Sequence of chain 2.B:
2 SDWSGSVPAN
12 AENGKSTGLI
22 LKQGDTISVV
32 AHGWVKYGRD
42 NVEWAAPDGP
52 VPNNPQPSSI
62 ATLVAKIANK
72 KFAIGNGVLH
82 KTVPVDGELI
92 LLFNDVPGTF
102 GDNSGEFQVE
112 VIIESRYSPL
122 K

Binding-site contacts:
Ligand atom O09 contacts residue TYR38 of chain 2.B at 3.9 Å.
Ligand atom C10 contacts residue TYR38 of chain 2.B at 3.6 Å (hydrophobic).
Ligand atom O13 contacts residue TYR38 of chain 2.B at 3.1 Å (h-bond).
Ligand atom O06 contacts residue GLU44 of chain 2.B at 3.4 Å (salt-bridge).
Ligand atom O16 contacts residue ILE61 of chain 2.B at 3.7 Å.
Ligand atom C08 contacts residue TYR38 of chain 2.B at 3.3 Å (hydrophobic).
Ligand atom C40 contacts residue PRO98 of chain 2.B at 3.9 Å (hydrophobic).
Ligand atom C20 contacts residue VAL97 of chain 2.B at 3.9 Å (hydrophobic).
Ligand atom O09 contacts residue GLY39 of chain 2.B at 3.9 Å.
Ligand atom C05 contacts residue GLU44 of chain 2.B at 3.9 Å.
Ligand atom C15 contacts residue ASP96 of chain 2.B at 3.5 Å.
Ligand atom C15 contacts residue VAL97 of chain 2.B at 3.7 Å (hydrophobic).
Ligand atom O13 contacts residue ASP96 of chain 2.B at 2.6 Å (salt-bridge).
Ligand atom C10 contacts residue CA1 of chain 2.K at 3.2 Å.
Ligand atom C22 contacts residue VAL97 of chain 2.B at 3.8 Å (hydrophobic).
Ligand atom C07 contacts residue TYR38 of chain 2.B at 3.7 Å (hydrophobic).
Ligand atom O11 contacts residue THR100 of chain 2.B at 3.5 Å (h-bond).
Ligand atom O11 contacts residue ASP103 of chain 2.B at 2.6 Å (salt-bridge).
Ligand atom O13 contacts residue THR100 of chain 2.B at 3.5 Å (h-bond).
Ligand atom C08 contacts residue ASP103 of chain 2.B at 3.9 Å.
Ligand atom O13 contacts residue CA1 of chain 2.K at 2.6 Å.
Ligand atom C08 contacts residue GLU44 of chain 2.B at 3.2 Å.
Ligand atom C41 contacts residue PRO98 of chain 2.B at 3.9 Å (hydrophobic).
Ligand atom C08 contacts residue CA1 of chain 2.K at 3.9 Å.
Ligand atom O11 contacts residue CA1 of chain 2.K at 2.2 Å.
Ligand atom C15 contacts residue GLN57 of chain 2.B at 3.7 Å.
Ligand atom O17 contacts residue TYR38 of chain 2.B at 3.5 Å.
Ligand atom C07 contacts residue GLU44 of chain 2.B at 3.1 Å.
Ligand atom C12 contacts residue CA1 of chain 2.K at 3.3 Å.
Ligand atom O09 contacts residue GLU44 of chain 2.B at 2.8 Å (salt-bridge).
Ligand atom C10 contacts residue ASP103 of chain 2.B at 3.7 Å.
Ligand atom C12 contacts residue THR100 of chain 2.B at 3.4 Å.
Ligand atom O11 contacts residue TYR38 of chain 2.B at 3.1 Å (h-bond).
Ligand atom O17 contacts residue GLN57 of chain 2.B at 3.4 Å (h-bond).
Ligand atom C12 contacts residue ASP96 of chain 2.B at 3.5 Å.
Ligand atom C05 contacts residue GLN57 of chain 2.B at 3.8 Å.
Ligand atom C15 contacts residue ILE61 of chain 2.B at 3.7 Å (hydrophobic).
Ligand atom O16 contacts residue GLN57 of chain 2.B at 2.6 Å (h-bond).
Ligand atom C41 contacts residue GLY99 of chain 2.B at 3.4 Å.
Ligand atom O09 contacts residue ASP103 of chain 2.B at 3.4 Å (salt-bridge).

The protein below binds the small molecule below.
Small molecule (SMILES): O=C1C=CC2=C(C1)Oc1cc(O)ccc1C2c1ccc(NC(=S)NCCO[C@H]2O[C@H](CO)[C@H](O)[C@H](O)[C@H]2O)cc1C(=O)O